Binding-site contacts:
Ligand atom N contacts residue THR147 of chain 1.F at 2.7 Å (h-bond).
Ligand atom N contacts residue ASN191 of chain 1.F at 4.1 Å.
Ligand atom C contacts residue TYR159 of chain 1.F at 3.4 Å (hydrophobic).
Ligand atom O contacts residue NAP1 of chain 1.IA at 3.0 Å.
Ligand atom C contacts residue GLY190 of chain 1.F at 4.3 Å.
Ligand atom CA contacts residue LEU197 of chain 1.F at 4.5 Å (hydrophobic).
Ligand atom CA contacts residue ASN191 of chain 1.F at 3.7 Å.
Ligand atom N contacts residue GLY190 of chain 1.F at 3.0 Å (h-bond).
Ligand atom N contacts residue TRP156 of chain 1.F at 4.4 Å.
Ligand atom C contacts residue SER145 of chain 1.F at 3.7 Å.
Ligand atom CA contacts residue TRP156 of chain 1.F at 3.6 Å (hydrophobic).
Ligand atom CM contacts residue TYR159 of chain 1.F at 3.4 Å (hydrophobic).
Ligand atom CM contacts residue PHE97 of chain 1.F at 3.8 Å (hydrophobic).
Ligand atom CA contacts residue THR147 of chain 1.F at 3.5 Å.
Ligand atom CM contacts residue NAP1 of chain 1.IA at 4.0 Å.
Ligand atom CA contacts residue NAP1 of chain 1.IA at 4.0 Å.
Ligand atom CA contacts residue SER145 of chain 1.F at 4.2 Å.
Ligand atom CM contacts residue LEU197 of chain 1.F at 3.8 Å (hydrophobic).
Ligand atom CA contacts residue GLU253 of chain 1.H at 3.4 Å.
Ligand atom N contacts residue ILE146 of chain 1.F at 4.0 Å.
Ligand atom O contacts residue THR147 of chain 1.F at 3.6 Å (h-bond).
Ligand atom C contacts residue TRP156 of chain 1.F at 4.0 Å (hydrophobic).
Ligand atom N contacts residue NAP1 of chain 1.IA at 4.1 Å.
Ligand atom O contacts residue TYR159 of chain 1.F at 2.7 Å (h-bond).
Ligand atom N contacts residue SER145 of chain 1.F at 3.5 Å (h-bond).
Ligand atom CA contacts residue GLY190 of chain 1.F at 3.6 Å.
Ligand atom N contacts residue GLU253 of chain 1.H at 2.7 Å (salt-bridge).
Ligand atom O contacts residue SER145 of chain 1.F at 2.6 Å (h-bond).
Ligand atom C contacts residue THR147 of chain 1.F at 3.8 Å.
Ligand atom O contacts residue GLY190 of chain 1.F at 4.4 Å.
Ligand atom CA contacts residue TYR204 of chain 1.F at 3.5 Å (hydrophobic).
Ligand atom C contacts residue NAP1 of chain 1.IA at 3.5 Å.
Ligand atom CM contacts residue TRP156 of chain 1.F at 3.6 Å (hydrophobic).
Ligand atom N contacts residue TYR204 of chain 1.F at 4.4 Å.

The protein below binds the small molecule below.
Small molecule (SMILES): CC(=O)CN

Sequence of chain 1.F:
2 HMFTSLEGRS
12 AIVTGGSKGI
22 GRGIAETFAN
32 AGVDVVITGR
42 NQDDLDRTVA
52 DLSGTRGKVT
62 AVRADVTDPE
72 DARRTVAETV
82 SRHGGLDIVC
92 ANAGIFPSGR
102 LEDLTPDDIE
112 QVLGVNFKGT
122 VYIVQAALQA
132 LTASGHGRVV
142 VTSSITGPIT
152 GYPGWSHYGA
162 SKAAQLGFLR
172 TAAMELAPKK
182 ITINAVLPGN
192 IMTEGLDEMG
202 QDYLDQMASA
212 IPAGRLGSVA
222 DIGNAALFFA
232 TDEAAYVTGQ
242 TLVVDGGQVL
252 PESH

Sequence of chain 1.H:
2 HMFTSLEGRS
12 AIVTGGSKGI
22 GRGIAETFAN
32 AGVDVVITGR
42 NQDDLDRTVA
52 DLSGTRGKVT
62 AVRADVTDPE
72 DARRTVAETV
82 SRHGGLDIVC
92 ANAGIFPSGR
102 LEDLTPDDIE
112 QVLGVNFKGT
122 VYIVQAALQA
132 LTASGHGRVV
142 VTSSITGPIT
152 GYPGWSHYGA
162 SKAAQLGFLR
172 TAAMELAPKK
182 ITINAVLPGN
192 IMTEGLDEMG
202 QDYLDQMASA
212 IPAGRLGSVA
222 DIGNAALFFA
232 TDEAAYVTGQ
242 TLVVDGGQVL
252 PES